Binding-site contacts:
Ligand atom F1 contacts residue MET182 of chain 42.A at 3.2 Å.
Ligand atom C3A contacts residue LEU220 of chain 42.A at 4.0 Å (hydrophobic).
Ligand atom O1 contacts residue PHE115 of chain 42.A at 3.4 Å.
Ligand atom C1C contacts residue TYR193 of chain 42.A at 3.9 Å (hydrophobic).
Ligand atom F3 contacts residue PHE147 of chain 42.A at 3.5 Å.
Ligand atom C5B contacts residue ILE119 of chain 42.A at 3.9 Å (hydrophobic).
Ligand atom CM6 contacts residue TRP93 of chain 42.A at 3.7 Å (hydrophobic).
Ligand atom CM2 contacts residue ILE95 of chain 42.A at 4.0 Å (hydrophobic).
Ligand atom CM2 contacts residue PHE147 of chain 42.A at 3.8 Å (hydrophobic).
Ligand atom C2A contacts residue LEU220 of chain 42.A at 3.8 Å (hydrophobic).
Ligand atom C6B contacts residue ILE119 of chain 42.A at 3.8 Å (hydrophobic).
Ligand atom O1A contacts residue ILE121 of chain 42.A at 3.8 Å.
Ligand atom CM6 contacts residue ILE119 of chain 42.A at 4.0 Å (hydrophobic).
Ligand atom O1A contacts residue LEU220 of chain 42.A at 3.4 Å.
Ligand atom CM2 contacts residue ILE184 of chain 42.A at 3.8 Å (hydrophobic).
Ligand atom C4 contacts residue TYR193 of chain 42.A at 3.9 Å (hydrophobic).
Ligand atom O1 contacts residue THR97 of chain 42.A at 3.8 Å.
Ligand atom F3 contacts residue VAL24 of chain 42.C at 3.3 Å.
Ligand atom N3A contacts residue ILE184 of chain 42.A at 3.9 Å.
Ligand atom O1B contacts residue ILE119 of chain 42.A at 3.9 Å.
Ligand atom C2B contacts residue ILE95 of chain 42.A at 3.8 Å (hydrophobic).
Ligand atom N2 contacts residue PHE115 of chain 42.A at 3.7 Å.
Ligand atom N1A contacts residue ILE119 of chain 42.A at 3.8 Å.
Ligand atom F3 contacts residue ALA169 of chain 42.A at 3.7 Å.
Ligand atom C6B contacts residue ILE95 of chain 42.A at 4.0 Å (hydrophobic).
Ligand atom C3B contacts residue ILE184 of chain 42.A at 3.5 Å (hydrophobic).
Ligand atom C4 contacts residue ILE217 of chain 42.A at 4.0 Å (hydrophobic).
Ligand atom F2 contacts residue ALA169 of chain 42.A at 3.6 Å.
Ligand atom F2 contacts residue VAL171 of chain 42.A at 3.9 Å.
Ligand atom N1A contacts residue LEU220 of chain 42.A at 3.3 Å.
Ligand atom C1B contacts residue ILE95 of chain 42.A at 3.6 Å (hydrophobic).
Ligand atom C2B contacts residue ILE184 of chain 42.A at 3.8 Å (hydrophobic).
Ligand atom C5 contacts residue TYR193 of chain 42.A at 4.0 Å (hydrophobic).
Ligand atom F2 contacts residue ALA145 of chain 42.A at 2.8 Å.
Ligand atom F1 contacts residue VAL171 of chain 42.A at 3.8 Å.
Ligand atom F2 contacts residue PHE147 of chain 42.A at 3.8 Å.
Ligand atom CM6 contacts residue ILE95 of chain 42.A at 3.9 Å (hydrophobic).
Ligand atom N2 contacts residue THR97 of chain 42.A at 3.8 Å.
Ligand atom N3A contacts residue PHE147 of chain 42.A at 3.9 Å.
Ligand atom CM2 contacts residue ILE217 of chain 42.A at 3.4 Å (hydrophobic).

Sequence of chain 42.C:
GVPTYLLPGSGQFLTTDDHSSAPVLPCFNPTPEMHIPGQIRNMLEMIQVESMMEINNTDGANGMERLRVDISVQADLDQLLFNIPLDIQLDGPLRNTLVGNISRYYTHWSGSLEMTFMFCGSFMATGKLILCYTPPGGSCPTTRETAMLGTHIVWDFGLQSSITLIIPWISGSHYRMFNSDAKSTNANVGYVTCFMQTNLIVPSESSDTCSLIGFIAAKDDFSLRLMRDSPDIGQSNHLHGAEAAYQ

Sequence of chain 43.C:
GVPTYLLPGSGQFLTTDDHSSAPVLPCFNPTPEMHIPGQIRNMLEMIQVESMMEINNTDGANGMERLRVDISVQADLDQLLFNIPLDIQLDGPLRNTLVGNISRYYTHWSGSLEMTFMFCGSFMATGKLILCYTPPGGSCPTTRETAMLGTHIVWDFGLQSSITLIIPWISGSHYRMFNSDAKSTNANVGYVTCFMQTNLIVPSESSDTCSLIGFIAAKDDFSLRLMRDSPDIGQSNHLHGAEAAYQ

Sequence of chain 42.A:
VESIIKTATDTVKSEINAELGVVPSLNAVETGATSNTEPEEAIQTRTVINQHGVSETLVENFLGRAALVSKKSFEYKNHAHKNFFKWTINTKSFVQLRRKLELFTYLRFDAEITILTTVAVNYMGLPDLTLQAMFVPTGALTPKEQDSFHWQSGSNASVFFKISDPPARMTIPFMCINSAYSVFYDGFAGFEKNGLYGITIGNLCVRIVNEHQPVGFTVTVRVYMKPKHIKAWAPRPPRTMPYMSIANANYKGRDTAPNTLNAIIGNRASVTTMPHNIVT

The protein below binds the small molecule below.
Small molecule (SMILES): Cc1cc(CCCOc2c(C)cc(-c3noc(C(F)(F)F)n3)cc2C)on1